The protein below binds the small molecule below.
Small molecule (SMILES): COc1ccc(-c2ccc(C(=O)N[C@H](CO)C(C)(C)C)cc2C(=O)O)c(C(=O)Nc2ccc3c(N)nccc3c2)n1

Binding-site contacts:
Ligand atom O18 contacts residue GLY190 of chain 1.A at 2.8 Å (h-bond).
Ligand atom N39 contacts residue SER187 of chain 1.A at 2.9 Å (h-bond).
Ligand atom N28 contacts residue SER211 of chain 1.A at 3.4 Å (h-bond).
Ligand atom C17 contacts residue SER192 of chain 1.A at 3.2 Å.
Ligand atom C23 contacts residue HIS41 of chain 1.A at 3.2 Å.
Ligand atom C38 contacts residue SER187 of chain 1.A at 3.5 Å.
Ligand atom N37 contacts residue ASP186 of chain 1.A at 2.7 Å (salt-bridge).
Ligand atom C30 contacts residue SER211 of chain 1.A at 3.3 Å.
Ligand atom C29 contacts residue SER192 of chain 1.A at 3.6 Å.
Ligand atom C30 contacts residue SER192 of chain 1.A at 3.4 Å.
Ligand atom O19 contacts residue HIS41 of chain 1.A at 2.7 Å (h-bond).
Ligand atom O40 contacts residue HIS41 of chain 1.A at 3.3 Å.
Ligand atom C36 contacts residue ASP186 of chain 1.A at 3.5 Å.
Ligand atom C32 contacts residue GLY213 of chain 1.A at 3.6 Å.
Ligand atom O18 contacts residue SER192 of chain 1.A at 2.7 Å (h-bond).
Ligand atom C22 contacts residue HIS41 of chain 1.A at 3.3 Å.
Ligand atom C3 contacts residue GOL1 of chain 1.I at 3.4 Å.
Ligand atom N24 contacts residue HIS41 of chain 1.A at 3.4 Å (h-bond).
Ligand atom O18 contacts residue LYS189 of chain 1.A at 3.4 Å.
Ligand atom N28 contacts residue SER192 of chain 1.A at 3.0 Å (h-bond).
Ligand atom C15 contacts residue GOL1 of chain 1.I at 3.6 Å.
Ligand atom C30 contacts residue TRP212 of chain 1.A at 3.5 Å (hydrophobic).
Ligand atom C25 contacts residue HIS41 of chain 1.A at 3.6 Å.
Ligand atom O27 contacts residue LYS189 of chain 1.A at 3.3 Å.
Ligand atom N8 contacts residue GOL1 of chain 1.I at 2.9 Å (h-bond).
Ligand atom C29 contacts residue SER211 of chain 1.A at 3.6 Å.
Ligand atom N37 contacts residue SER187 of chain 1.A at 3.4 Å (h-bond).
Ligand atom C35 contacts residue GLY213 of chain 1.A at 3.6 Å.
Ligand atom C32 contacts residue TRP212 of chain 1.A at 3.5 Å (hydrophobic).
Ligand atom O19 contacts residue SER192 of chain 1.A at 3.0 Å (h-bond).
Ligand atom N39 contacts residue GLY223 of chain 1.A at 3.5 Å.
Ligand atom C16 contacts residue GOL1 of chain 1.I at 3.4 Å.
Ligand atom C17 contacts residue GOL1 of chain 1.I at 3.5 Å.
Ligand atom N39 contacts residue ASP186 of chain 1.A at 3.0 Å (salt-bridge).
Ligand atom C33 contacts residue GLY213 of chain 1.A at 3.5 Å.
Ligand atom C36 contacts residue GLY213 of chain 1.A at 3.6 Å.
Ligand atom C36 contacts residue GLY215 of chain 1.A at 3.3 Å.
Ligand atom C21 contacts residue HIS41 of chain 1.A at 3.6 Å.
Ligand atom C41 contacts residue HIS41 of chain 1.A at 3.4 Å.
Ligand atom O19 contacts residue GOL1 of chain 1.I at 2.8 Å (h-bond).

Sequence of chain 1.A:
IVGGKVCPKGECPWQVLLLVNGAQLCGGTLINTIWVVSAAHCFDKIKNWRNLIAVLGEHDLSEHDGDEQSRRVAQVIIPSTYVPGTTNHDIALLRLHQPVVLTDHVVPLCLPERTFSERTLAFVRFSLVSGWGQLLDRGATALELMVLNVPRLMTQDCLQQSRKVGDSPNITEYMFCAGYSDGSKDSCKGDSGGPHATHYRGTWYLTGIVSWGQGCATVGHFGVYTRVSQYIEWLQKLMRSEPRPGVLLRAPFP